Binding-site contacts:
Ligand atom C9 contacts residue THR47 of chain 1.F at 4.4 Å.
Ligand atom C11 contacts residue THR47 of chain 1.F at 3.7 Å.
Ligand atom C11 contacts residue ASP55 of chain 1.F at 3.7 Å.
Ligand atom C11 contacts residue ALA49 of chain 1.F at 3.7 Å (hydrophobic).
Ligand atom O7 contacts residue ALA49 of chain 1.F at 4.1 Å.
Ligand atom C10 contacts residue THR47 of chain 1.F at 3.9 Å.
Ligand atom O4 contacts residue ARG56 of chain 1.F at 2.6 Å (salt-bridge).
Ligand atom C10 contacts residue PRO57 of chain 1.F at 4.3 Å (hydrophobic).
Ligand atom O7 contacts residue THR50 of chain 1.F at 4.0 Å.
Ligand atom O10 contacts residue ALA49 of chain 1.F at 3.6 Å.
Ligand atom C11 contacts residue PRO57 of chain 1.F at 3.8 Å (hydrophobic).
Ligand atom C5 contacts residue ARG56 of chain 1.F at 4.1 Å.
Ligand atom O10 contacts residue VAL48 of chain 1.F at 4.5 Å.
Ligand atom C10 contacts residue ARG56 of chain 1.F at 3.4 Å.
Ligand atom O1A contacts residue THR47 of chain 1.F at 3.9 Å.
Ligand atom N5 contacts residue THR47 of chain 1.F at 3.0 Å (h-bond).
Ligand atom O9 contacts residue THR47 of chain 1.F at 3.5 Å.
Ligand atom C4 contacts residue THR47 of chain 1.F at 4.3 Å.
Ligand atom C8 contacts residue THR47 of chain 1.F at 4.0 Å.
Ligand atom C7 contacts residue THR47 of chain 1.F at 3.7 Å.
Ligand atom C5 contacts residue THR47 of chain 1.F at 3.7 Å.
Ligand atom O10 contacts residue ARG56 of chain 1.F at 3.1 Å (salt-bridge).
Ligand atom C10 contacts residue VAL48 of chain 1.F at 4.1 Å (hydrophobic).
Ligand atom C7 contacts residue VAL48 of chain 1.F at 3.3 Å (hydrophobic).
Ligand atom C6 contacts residue THR47 of chain 1.F at 3.6 Å.
Ligand atom C11 contacts residue ARG56 of chain 1.F at 3.6 Å.
Ligand atom O8 contacts residue THR47 of chain 1.F at 3.4 Å.
Ligand atom O9 contacts residue ARG111 of chain 1.J at 2.9 Å (salt-bridge).
Ligand atom O10 contacts residue THR54 of chain 1.F at 3.4 Å (h-bond).
Ligand atom N5 contacts residue ARG56 of chain 1.F at 3.5 Å (salt-bridge).
Ligand atom C9 contacts residue ARG111 of chain 1.J at 3.5 Å.
Ligand atom O9 contacts residue VAL48 of chain 1.F at 3.1 Å (h-bond).
Ligand atom C9 contacts residue VAL48 of chain 1.F at 3.3 Å (hydrophobic).
Ligand atom C8 contacts residue VAL48 of chain 1.F at 3.9 Å (hydrophobic).
Ligand atom C10 contacts residue ALA49 of chain 1.F at 3.9 Å (hydrophobic).
Ligand atom C11 contacts residue HIS106 of chain 1.J at 3.9 Å.
Ligand atom O10 contacts residue ASP55 of chain 1.F at 3.8 Å.
Ligand atom C4 contacts residue ARG56 of chain 1.F at 3.5 Å.
Ligand atom O7 contacts residue VAL48 of chain 1.F at 2.9 Å (h-bond).
Ligand atom C11 contacts residue VAL48 of chain 1.F at 4.1 Å (hydrophobic).

Sequence of chain 1.J:
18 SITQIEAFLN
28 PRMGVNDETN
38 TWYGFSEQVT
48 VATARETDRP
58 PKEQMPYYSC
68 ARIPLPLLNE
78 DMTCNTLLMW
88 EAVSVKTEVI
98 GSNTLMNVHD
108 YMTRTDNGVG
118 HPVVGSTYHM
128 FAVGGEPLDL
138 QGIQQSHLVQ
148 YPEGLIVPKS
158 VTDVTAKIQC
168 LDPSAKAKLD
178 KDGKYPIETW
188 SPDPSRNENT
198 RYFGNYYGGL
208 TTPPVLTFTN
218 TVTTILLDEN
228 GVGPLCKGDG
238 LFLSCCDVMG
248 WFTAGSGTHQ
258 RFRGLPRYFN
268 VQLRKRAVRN

Sequence of chain 1.F:
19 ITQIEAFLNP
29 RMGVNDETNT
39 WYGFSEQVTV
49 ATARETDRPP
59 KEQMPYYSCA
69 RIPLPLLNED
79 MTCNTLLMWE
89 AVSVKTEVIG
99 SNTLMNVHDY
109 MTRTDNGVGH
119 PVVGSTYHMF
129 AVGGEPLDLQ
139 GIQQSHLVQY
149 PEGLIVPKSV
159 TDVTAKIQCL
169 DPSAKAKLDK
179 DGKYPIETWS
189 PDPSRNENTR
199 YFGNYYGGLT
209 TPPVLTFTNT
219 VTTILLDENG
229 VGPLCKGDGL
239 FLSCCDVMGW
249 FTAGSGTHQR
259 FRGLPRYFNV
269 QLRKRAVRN

The small molecule below binds the protein below.
Small molecule (SMILES): CC(=O)N[C@H]1[C@H]([C@H](O)[C@H](O)CO)O[C@@](O[C@@H]2[C@@H](O)[C@H](O)O[C@H](CO)[C@@H]2O)(C(=O)O)C[C@@H]1O